Binding-site contacts:
Ligand atom O7 contacts residue ASN282 of chain 1.A at 3.9 Å.
Ligand atom C2 contacts residue ASN282 of chain 1.A at 2.5 Å.
Ligand atom O6 contacts residue LYS558 of chain 1.C at 4.2 Å.
Ligand atom C4 contacts residue ASN282 of chain 1.A at 4.2 Å.
Ligand atom O5 contacts residue ASN282 of chain 1.A at 2.4 Å (h-bond).
Ligand atom C1 contacts residue ASN282 of chain 1.A at 1.4 Å.
Ligand atom N2 contacts residue ASN282 of chain 1.A at 3.0 Å (h-bond).
Ligand atom C7 contacts residue ASN282 of chain 1.A at 3.6 Å.
Ligand atom O7 contacts residue GLU281 of chain 1.A at 4.3 Å.
Ligand atom C6 contacts residue LYS558 of chain 1.C at 4.1 Å.
Ligand atom C5 contacts residue ASN282 of chain 1.A at 3.7 Å.
Ligand atom C3 contacts residue ASN282 of chain 1.A at 3.8 Å.

This protein binds this small molecule.
Small molecule (SMILES): CC(=O)N[C@@H]1[C@@H](O)[C@H](O)[C@@H](CO)O[C@H]1O

Sequence of chain 1.A:
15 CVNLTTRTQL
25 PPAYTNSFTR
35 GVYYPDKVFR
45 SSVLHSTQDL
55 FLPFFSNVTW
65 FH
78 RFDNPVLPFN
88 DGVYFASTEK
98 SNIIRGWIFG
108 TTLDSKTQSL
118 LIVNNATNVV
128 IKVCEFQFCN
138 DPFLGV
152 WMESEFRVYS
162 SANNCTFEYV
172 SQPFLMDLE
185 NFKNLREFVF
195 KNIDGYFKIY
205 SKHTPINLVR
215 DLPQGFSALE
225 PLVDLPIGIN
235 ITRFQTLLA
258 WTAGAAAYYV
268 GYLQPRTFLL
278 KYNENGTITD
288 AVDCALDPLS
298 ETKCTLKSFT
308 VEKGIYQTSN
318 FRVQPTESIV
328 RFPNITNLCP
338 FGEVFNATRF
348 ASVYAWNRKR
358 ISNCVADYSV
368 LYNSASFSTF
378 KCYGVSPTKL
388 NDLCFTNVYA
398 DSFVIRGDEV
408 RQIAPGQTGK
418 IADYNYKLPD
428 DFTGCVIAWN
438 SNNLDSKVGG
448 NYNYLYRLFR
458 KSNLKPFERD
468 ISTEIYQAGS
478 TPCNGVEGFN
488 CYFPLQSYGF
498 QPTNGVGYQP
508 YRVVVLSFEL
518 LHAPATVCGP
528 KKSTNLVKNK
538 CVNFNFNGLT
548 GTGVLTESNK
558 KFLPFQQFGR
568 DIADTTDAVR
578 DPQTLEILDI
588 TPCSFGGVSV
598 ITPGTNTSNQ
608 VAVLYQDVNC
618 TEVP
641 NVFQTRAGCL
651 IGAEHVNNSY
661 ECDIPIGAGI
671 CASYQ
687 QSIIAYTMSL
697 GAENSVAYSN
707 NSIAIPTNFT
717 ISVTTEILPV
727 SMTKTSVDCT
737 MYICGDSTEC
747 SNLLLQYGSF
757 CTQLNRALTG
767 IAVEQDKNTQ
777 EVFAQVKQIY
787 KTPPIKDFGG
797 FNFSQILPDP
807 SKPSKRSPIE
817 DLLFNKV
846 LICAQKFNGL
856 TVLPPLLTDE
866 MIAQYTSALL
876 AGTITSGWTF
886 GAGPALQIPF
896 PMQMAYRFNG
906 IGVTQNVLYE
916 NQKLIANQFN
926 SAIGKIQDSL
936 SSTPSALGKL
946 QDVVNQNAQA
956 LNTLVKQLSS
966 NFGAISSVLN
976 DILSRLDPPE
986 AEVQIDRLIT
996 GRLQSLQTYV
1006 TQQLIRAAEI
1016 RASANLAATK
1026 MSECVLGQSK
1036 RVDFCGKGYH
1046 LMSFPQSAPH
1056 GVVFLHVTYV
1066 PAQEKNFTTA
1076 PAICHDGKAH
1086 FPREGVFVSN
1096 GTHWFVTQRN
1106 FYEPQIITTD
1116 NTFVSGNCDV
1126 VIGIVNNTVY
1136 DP

Sequence of chain 1.C:
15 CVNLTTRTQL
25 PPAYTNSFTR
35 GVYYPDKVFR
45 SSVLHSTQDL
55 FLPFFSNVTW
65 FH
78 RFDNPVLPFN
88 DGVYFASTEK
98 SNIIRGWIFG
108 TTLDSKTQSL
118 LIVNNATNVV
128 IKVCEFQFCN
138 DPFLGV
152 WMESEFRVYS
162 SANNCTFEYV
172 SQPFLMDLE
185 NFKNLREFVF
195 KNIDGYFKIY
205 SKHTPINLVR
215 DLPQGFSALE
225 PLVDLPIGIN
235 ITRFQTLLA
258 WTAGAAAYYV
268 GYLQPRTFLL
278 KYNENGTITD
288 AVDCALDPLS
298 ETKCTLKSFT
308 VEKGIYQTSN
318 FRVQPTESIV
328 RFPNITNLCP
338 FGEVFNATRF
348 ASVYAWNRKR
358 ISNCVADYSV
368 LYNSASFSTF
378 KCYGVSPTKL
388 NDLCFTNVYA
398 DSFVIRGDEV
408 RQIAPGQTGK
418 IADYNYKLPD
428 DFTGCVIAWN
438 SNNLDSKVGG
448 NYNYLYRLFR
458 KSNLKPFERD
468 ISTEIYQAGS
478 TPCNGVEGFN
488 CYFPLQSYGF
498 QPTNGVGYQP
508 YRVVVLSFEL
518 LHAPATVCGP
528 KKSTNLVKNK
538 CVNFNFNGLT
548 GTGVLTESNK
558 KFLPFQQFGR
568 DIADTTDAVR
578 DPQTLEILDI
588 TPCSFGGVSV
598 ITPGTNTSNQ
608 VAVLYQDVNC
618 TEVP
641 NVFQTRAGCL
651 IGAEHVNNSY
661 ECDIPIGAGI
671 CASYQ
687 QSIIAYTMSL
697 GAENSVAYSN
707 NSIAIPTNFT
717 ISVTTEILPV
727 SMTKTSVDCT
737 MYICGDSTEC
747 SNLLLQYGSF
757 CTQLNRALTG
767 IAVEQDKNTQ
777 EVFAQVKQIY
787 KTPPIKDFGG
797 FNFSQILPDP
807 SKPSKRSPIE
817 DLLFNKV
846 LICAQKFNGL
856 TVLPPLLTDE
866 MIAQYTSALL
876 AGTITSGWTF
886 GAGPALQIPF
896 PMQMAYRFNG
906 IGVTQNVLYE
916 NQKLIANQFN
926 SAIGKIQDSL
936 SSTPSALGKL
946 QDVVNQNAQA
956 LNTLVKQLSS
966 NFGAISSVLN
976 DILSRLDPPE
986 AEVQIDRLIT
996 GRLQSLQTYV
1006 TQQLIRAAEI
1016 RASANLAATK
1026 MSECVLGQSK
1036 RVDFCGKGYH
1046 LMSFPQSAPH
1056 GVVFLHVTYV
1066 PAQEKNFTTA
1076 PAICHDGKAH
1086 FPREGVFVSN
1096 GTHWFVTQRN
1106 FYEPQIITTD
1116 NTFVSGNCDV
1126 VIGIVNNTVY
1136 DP